This small molecule binds to this protein.
Small molecule (SMILES): Cc1cc(CCCOc2c(C)cc(-c3noc(C(F)(F)F)n3)cc2C)on1

Sequence of chain 21.C:
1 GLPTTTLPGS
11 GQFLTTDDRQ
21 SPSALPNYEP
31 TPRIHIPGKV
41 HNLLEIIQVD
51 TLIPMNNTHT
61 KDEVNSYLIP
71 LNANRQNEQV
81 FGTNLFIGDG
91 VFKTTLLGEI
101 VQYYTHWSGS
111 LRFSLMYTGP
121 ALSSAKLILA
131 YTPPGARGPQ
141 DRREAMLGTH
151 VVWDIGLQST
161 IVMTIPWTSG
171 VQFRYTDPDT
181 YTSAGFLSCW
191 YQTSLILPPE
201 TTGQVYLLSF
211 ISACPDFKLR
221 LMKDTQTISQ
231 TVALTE

Binding-site contacts:
Ligand atom C2C contacts residue TYR128 of chain 21.A at 3.2 Å (hydrophobic).
Ligand atom F2 contacts residue VAL176 of chain 21.A at 2.7 Å.
Ligand atom F3 contacts residue SER175 of chain 21.A at 2.8 Å.
Ligand atom CM6 contacts residue VAL191 of chain 21.A at 3.7 Å (hydrophobic).
Ligand atom C1C contacts residue TYR128 of chain 21.A at 3.3 Å (hydrophobic).
Ligand atom C3 contacts residue LEU106 of chain 21.A at 3.4 Å (hydrophobic).
Ligand atom F3 contacts residue VAL176 of chain 21.A at 3.6 Å.
Ligand atom F3 contacts residue TYR152 of chain 21.A at 3.6 Å.
Ligand atom C5B contacts residue TYR152 of chain 21.A at 3.4 Å (hydrophobic).
Ligand atom CM4 contacts residue ALA150 of chain 21.A at 3.7 Å (hydrophobic).
Ligand atom C2A contacts residue PHE186 of chain 21.A at 3.3 Å (hydrophobic).
Ligand atom F2 contacts residue PHE186 of chain 21.A at 3.1 Å.
Ligand atom CM4 contacts residue VAL176 of chain 21.A at 3.7 Å (hydrophobic).
Ligand atom CM6 contacts residue TYR152 of chain 21.A at 3.4 Å (hydrophobic).
Ligand atom C4 contacts residue LEU106 of chain 21.A at 3.3 Å (hydrophobic).
Ligand atom F1 contacts residue PHE186 of chain 21.A at 3.3 Å.
Ligand atom C3B contacts residue MET224 of chain 21.A at 3.6 Å (hydrophobic).
Ligand atom F1 contacts residue MET224 of chain 21.A at 3.7 Å.
Ligand atom C1C contacts residue TYR197 of chain 21.A at 3.7 Å (hydrophobic).
Ligand atom N1A contacts residue PRO174 of chain 21.A at 3.5 Å.
Ligand atom N3A contacts residue PHE186 of chain 21.A at 3.1 Å.
Ligand atom O1A contacts residue PRO174 of chain 21.A at 3.4 Å.
Ligand atom CM2 contacts residue TYR128 of chain 21.A at 3.4 Å (hydrophobic).
Ligand atom F3 contacts residue ALA150 of chain 21.A at 3.0 Å.
Ligand atom O1A contacts residue PHE186 of chain 21.A at 3.4 Å.
Ligand atom O1 contacts residue MET221 of chain 21.A at 3.7 Å.
Ligand atom C4B contacts residue TYR152 of chain 21.A at 3.6 Å (hydrophobic).
Ligand atom CM3 contacts residue ASN219 of chain 21.A at 3.5 Å.
Ligand atom C4 contacts residue TYR197 of chain 21.A at 3.7 Å (hydrophobic).
Ligand atom C3C contacts residue TYR128 of chain 21.A at 3.1 Å (hydrophobic).
Ligand atom N1A contacts residue PHE186 of chain 21.A at 3.5 Å.
Ligand atom C2A contacts residue TYR152 of chain 21.A at 3.5 Å (hydrophobic).
Ligand atom O1A contacts residue ALA24 of chain 21.C at 3.4 Å.
Ligand atom CM4 contacts residue PHE186 of chain 21.A at 3.5 Å (hydrophobic).
Ligand atom C6B contacts residue TYR152 of chain 21.A at 3.6 Å (hydrophobic).
Ligand atom N1A contacts residue ALA24 of chain 21.C at 3.3 Å.
Ligand atom CM2 contacts residue MET224 of chain 21.A at 3.5 Å (hydrophobic).
Ligand atom N3A contacts residue TYR152 of chain 21.A at 3.5 Å.
Ligand atom F3 contacts residue PRO174 of chain 21.A at 3.1 Å.
Ligand atom C3A contacts residue PHE186 of chain 21.A at 3.1 Å (hydrophobic).

Sequence of chain 22.C:
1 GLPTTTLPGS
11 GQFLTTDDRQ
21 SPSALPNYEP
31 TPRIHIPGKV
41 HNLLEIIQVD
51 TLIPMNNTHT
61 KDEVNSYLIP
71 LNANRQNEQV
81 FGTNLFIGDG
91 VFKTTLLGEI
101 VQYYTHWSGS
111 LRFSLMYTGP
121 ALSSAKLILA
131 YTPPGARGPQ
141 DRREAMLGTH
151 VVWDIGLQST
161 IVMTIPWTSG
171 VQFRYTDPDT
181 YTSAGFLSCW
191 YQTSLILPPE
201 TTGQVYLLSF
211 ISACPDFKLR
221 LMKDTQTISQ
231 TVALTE

Sequence of chain 21.A:
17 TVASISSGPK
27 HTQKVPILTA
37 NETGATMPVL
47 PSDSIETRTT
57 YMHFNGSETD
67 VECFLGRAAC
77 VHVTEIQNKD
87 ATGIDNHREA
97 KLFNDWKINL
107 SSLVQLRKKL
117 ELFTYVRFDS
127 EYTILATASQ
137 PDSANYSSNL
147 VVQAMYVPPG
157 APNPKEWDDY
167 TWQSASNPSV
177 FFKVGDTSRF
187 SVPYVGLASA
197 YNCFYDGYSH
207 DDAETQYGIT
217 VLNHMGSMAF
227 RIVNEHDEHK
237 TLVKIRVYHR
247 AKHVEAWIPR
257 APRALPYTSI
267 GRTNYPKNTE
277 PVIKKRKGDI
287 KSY